The small molecule below binds the protein below.
Small molecule (SMILES): O=C(O)CCC(=O)C(=O)O

Binding-site contacts:
Ligand atom C3 contacts residue ASN200 of chain 1.A at 3.5 Å.
Ligand atom C5 contacts residue VAL275 of chain 1.A at 3.3 Å (hydrophobic).
Ligand atom C1 contacts residue PHE289 of chain 1.A at 3.8 Å (hydrophobic).
Ligand atom C1 contacts residue HYO1 of chain 1.K at 4.0 Å.
Ligand atom O2 contacts residue FE21 of chain 1.B at 4.1 Å.
Ligand atom O4 contacts residue VAL275 of chain 1.A at 3.4 Å.
Ligand atom C5 contacts residue TYR202 of chain 1.A at 3.6 Å (hydrophobic).
Ligand atom C1 contacts residue ASN200 of chain 1.A at 4.1 Å.
Ligand atom O3 contacts residue LEU233 of chain 1.A at 3.8 Å.
Ligand atom O1 contacts residue FE21 of chain 1.B at 2.1 Å.
Ligand atom O3 contacts residue SER285 of chain 1.A at 4.0 Å.
Ligand atom O1 contacts residue HYO1 of chain 1.K at 3.3 Å.
Ligand atom C4 contacts residue VAL275 of chain 1.A at 3.4 Å (hydrophobic).
Ligand atom C2 contacts residue FE21 of chain 1.B at 2.9 Å.
Ligand atom C3 contacts residue SER285 of chain 1.A at 4.1 Å.
Ligand atom O5 contacts residue FE21 of chain 1.B at 2.1 Å.
Ligand atom C2 contacts residue HIS217 of chain 1.A at 4.1 Å.
Ligand atom O3 contacts residue ARG283 of chain 1.A at 2.8 Å (salt-bridge).
Ligand atom O1 contacts residue PHE289 of chain 1.A at 3.2 Å.
Ligand atom C1 contacts residue HIS217 of chain 1.A at 4.0 Å.
Ligand atom C4 contacts residue TYR202 of chain 1.A at 4.0 Å (hydrophobic).
Ligand atom O5 contacts residue HIS217 of chain 1.A at 3.3 Å (h-bond).
Ligand atom O2 contacts residue ASN200 of chain 1.A at 3.1 Å (h-bond).
Ligand atom O4 contacts residue TYR202 of chain 1.A at 2.7 Å (h-bond).
Ligand atom O4 contacts residue ASN200 of chain 1.A at 4.0 Å.
Ligand atom C5 contacts residue SER285 of chain 1.A at 3.4 Å.
Ligand atom O5 contacts residue HIS273 of chain 1.A at 3.0 Å (h-bond).
Ligand atom C3 contacts residue TYR202 of chain 1.A at 3.8 Å (hydrophobic).
Ligand atom O4 contacts residue SER285 of chain 1.A at 2.7 Å (h-bond).
Ligand atom C4 contacts residue LEU233 of chain 1.A at 4.0 Å (hydrophobic).
Ligand atom O1 contacts residue HIS217 of chain 1.A at 3.1 Å (h-bond).
Ligand atom C5 contacts residue LEU226 of chain 1.A at 4.0 Å (hydrophobic).
Ligand atom O3 contacts residue VAL275 of chain 1.A at 3.8 Å.
Ligand atom O4 contacts residue ARG283 of chain 1.A at 3.0 Å (salt-bridge).
Ligand atom O3 contacts residue LEU226 of chain 1.A at 3.9 Å.
Ligand atom O2 contacts residue HYO1 of chain 1.K at 4.0 Å.
Ligand atom C1 contacts residue FE21 of chain 1.B at 2.9 Å.
Ligand atom O1 contacts residue ASP219 of chain 1.A at 3.3 Å (salt-bridge).
Ligand atom O2 contacts residue PHE289 of chain 1.A at 3.9 Å.
Ligand atom C5 contacts residue ARG283 of chain 1.A at 3.5 Å.

Sequence of chain 1.A:
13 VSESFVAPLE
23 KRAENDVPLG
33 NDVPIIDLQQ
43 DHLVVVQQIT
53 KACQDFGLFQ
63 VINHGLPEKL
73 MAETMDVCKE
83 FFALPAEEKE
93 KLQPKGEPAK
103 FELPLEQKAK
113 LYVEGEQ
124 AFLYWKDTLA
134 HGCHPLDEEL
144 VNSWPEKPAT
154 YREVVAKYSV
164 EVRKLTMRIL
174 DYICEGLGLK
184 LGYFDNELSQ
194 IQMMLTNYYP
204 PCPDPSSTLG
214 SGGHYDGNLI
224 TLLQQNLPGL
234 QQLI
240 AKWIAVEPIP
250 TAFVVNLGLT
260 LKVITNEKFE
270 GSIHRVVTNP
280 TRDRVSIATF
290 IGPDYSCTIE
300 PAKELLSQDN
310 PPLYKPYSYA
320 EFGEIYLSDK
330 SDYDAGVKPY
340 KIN